The protein below binds the small molecule below.
Small molecule (SMILES): CC(=O)N[C@H]1[C@H](O[C@H]2[C@H](O)[C@@H](NC(C)=O)CO[C@@H]2CO)O[C@H](CO)[C@@H](O[C@@H]2O[C@H](CO[C@H]3O[C@H](CO)[C@@H](O)[C@H](O)[C@@H]3O[C@@H]3O[C@H](CO)[C@@H](O)[C@H](O)[C@H]3NC(C)=O)[C@@H](O)[C@H](O[C@H]3O[C@H](CO)[C@@H](O)[C@H](O)[C@@H]3O)[C@@H]2O)[C@@H]1O

Binding-site contacts:
Ligand atom O7 contacts residue TYR226 of chain 1.A at 3.3 Å.
Ligand atom C5 contacts residue ASN275 of chain 1.A at 3.7 Å.
Ligand atom C5 contacts residue ARG220 of chain 1.A at 4.0 Å.
Ligand atom C8 contacts residue SER223 of chain 1.A at 4.1 Å.
Ligand atom O3 contacts residue ALA222 of chain 1.A at 4.1 Å.
Ligand atom O6 contacts residue TYR226 of chain 1.A at 4.0 Å.
Ligand atom C7 contacts residue ALA222 of chain 1.A at 4.1 Å (hydrophobic).
Ligand atom C7 contacts residue SER223 of chain 1.A at 3.9 Å.
Ligand atom O7 contacts residue SER272 of chain 1.A at 2.5 Å (h-bond).
Ligand atom C1 contacts residue ARG220 of chain 1.A at 3.5 Å.
Ligand atom C5 contacts residue TYR226 of chain 1.A at 4.0 Å (hydrophobic).
Ligand atom C6 contacts residue ILE197 of chain 1.C at 3.6 Å (hydrophobic).
Ligand atom C8 contacts residue ASN275 of chain 1.A at 4.0 Å.
Ligand atom C4 contacts residue ASN275 of chain 1.A at 4.2 Å.
Ligand atom O6 contacts residue TYR261 of chain 1.A at 3.5 Å (h-bond).
Ligand atom O5 contacts residue TYR261 of chain 1.A at 4.3 Å.
Ligand atom O2 contacts residue ARG220 of chain 1.A at 3.4 Å (salt-bridge).
Ligand atom O5 contacts residue ASN275 of chain 1.A at 2.4 Å (h-bond).
Ligand atom C2 contacts residue ASN275 of chain 1.A at 2.5 Å.
Ligand atom O3 contacts residue GLN221 of chain 1.A at 4.4 Å.
Ligand atom C4 contacts residue ARG220 of chain 1.A at 4.2 Å.
Ligand atom O7 contacts residue ALA222 of chain 1.A at 4.0 Å.
Ligand atom O7 contacts residue GLN221 of chain 1.A at 4.2 Å.
Ligand atom C3 contacts residue ASN275 of chain 1.A at 3.8 Å.
Ligand atom C3 contacts residue SER272 of chain 1.A at 4.0 Å.
Ligand atom C8 contacts residue ALA222 of chain 1.A at 3.3 Å (hydrophobic).
Ligand atom O6 contacts residue ARG220 of chain 1.A at 3.0 Å (salt-bridge).
Ligand atom O7 contacts residue ASN275 of chain 1.A at 3.6 Å.
Ligand atom N2 contacts residue ASN275 of chain 1.A at 2.9 Å (h-bond).
Ligand atom C7 contacts residue TYR226 of chain 1.A at 4.4 Å (hydrophobic).
Ligand atom N2 contacts residue GLN221 of chain 1.A at 4.2 Å.
Ligand atom O7 contacts residue SER223 of chain 1.A at 3.0 Å (h-bond).
Ligand atom O6 contacts residue ILE197 of chain 1.C at 3.1 Å (h-bond).
Ligand atom O5 contacts residue ARG220 of chain 1.A at 2.9 Å (salt-bridge).
Ligand atom C7 contacts residue SER272 of chain 1.A at 3.7 Å.
Ligand atom C2 contacts residue ARG220 of chain 1.A at 4.3 Å.
Ligand atom C6 contacts residue ARG220 of chain 1.A at 4.0 Å.
Ligand atom C1 contacts residue ASN275 of chain 1.A at 1.4 Å.
Ligand atom C6 contacts residue TYR261 of chain 1.A at 3.3 Å (hydrophobic).
Ligand atom C7 contacts residue ASN275 of chain 1.A at 3.2 Å.

Sequence of chain 1.C:
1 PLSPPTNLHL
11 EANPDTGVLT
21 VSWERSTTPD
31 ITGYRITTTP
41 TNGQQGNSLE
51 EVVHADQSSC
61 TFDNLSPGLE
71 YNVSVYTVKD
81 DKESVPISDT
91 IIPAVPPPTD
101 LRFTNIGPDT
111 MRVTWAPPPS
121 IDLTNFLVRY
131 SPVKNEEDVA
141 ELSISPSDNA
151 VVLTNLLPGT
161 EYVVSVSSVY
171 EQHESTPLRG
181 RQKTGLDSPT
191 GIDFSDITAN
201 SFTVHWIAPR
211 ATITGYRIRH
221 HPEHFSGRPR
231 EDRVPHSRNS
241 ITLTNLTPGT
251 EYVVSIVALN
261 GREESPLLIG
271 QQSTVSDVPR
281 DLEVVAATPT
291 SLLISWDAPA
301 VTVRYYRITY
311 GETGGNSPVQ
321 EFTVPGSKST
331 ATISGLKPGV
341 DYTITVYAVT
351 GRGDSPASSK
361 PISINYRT

Sequence of chain 1.A:
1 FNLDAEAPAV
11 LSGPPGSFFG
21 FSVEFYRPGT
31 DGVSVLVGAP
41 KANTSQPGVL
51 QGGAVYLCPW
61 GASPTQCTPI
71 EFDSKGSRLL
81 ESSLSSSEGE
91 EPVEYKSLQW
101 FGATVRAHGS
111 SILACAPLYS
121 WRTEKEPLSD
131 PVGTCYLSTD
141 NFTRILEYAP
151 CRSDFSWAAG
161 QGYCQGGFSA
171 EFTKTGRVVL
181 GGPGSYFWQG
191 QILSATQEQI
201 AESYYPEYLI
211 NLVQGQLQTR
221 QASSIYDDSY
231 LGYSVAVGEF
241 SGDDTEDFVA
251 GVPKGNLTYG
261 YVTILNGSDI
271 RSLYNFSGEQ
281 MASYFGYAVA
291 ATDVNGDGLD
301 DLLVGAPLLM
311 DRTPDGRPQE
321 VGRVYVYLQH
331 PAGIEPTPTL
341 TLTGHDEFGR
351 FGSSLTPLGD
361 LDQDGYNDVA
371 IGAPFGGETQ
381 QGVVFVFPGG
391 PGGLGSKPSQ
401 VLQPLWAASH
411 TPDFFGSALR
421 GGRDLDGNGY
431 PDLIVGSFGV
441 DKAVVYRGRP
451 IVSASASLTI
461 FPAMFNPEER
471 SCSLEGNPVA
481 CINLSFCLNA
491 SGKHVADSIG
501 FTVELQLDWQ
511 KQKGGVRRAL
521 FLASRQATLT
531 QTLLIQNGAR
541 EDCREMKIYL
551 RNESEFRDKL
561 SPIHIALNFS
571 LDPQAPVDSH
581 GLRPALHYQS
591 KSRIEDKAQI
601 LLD